This protein binds this small molecule.
Small molecule (SMILES): C=C(NCc1c(COP(=O)(O)O)cnc(C)c1O)C(=O)O

Binding-site contacts:
Ligand atom OXT contacts residue THR87 of chain 1.A at 3.4 Å (h-bond).
Ligand atom C2A contacts residue ASN86 of chain 1.A at 3.2 Å.
Ligand atom CA contacts residue SER84 of chain 1.A at 3.3 Å.
Ligand atom OP1 contacts residue GLY195 of chain 1.A at 2.8 Å (h-bond).
Ligand atom C5 contacts residue GLY243 of chain 1.A at 3.6 Å.
Ligand atom OXT contacts residue THR83 of chain 1.A at 2.9 Å (h-bond).
Ligand atom OP1 contacts residue GLY193 of chain 1.A at 2.8 Å (h-bond).
Ligand atom O contacts residue THR83 of chain 1.A at 3.0 Å (h-bond).
Ligand atom P contacts residue THR194 of chain 1.A at 3.7 Å.
Ligand atom OP2 contacts residue THR194 of chain 1.A at 3.2 Å (h-bond).
Ligand atom N contacts residue GLY243 of chain 1.A at 3.6 Å.
Ligand atom C contacts residue THR83 of chain 1.A at 3.3 Å.
Ligand atom C6 contacts residue ILE244 of chain 1.A at 3.5 Å (hydrophobic).
Ligand atom O3A contacts residue ASN86 of chain 1.A at 2.7 Å (h-bond).
Ligand atom C5A contacts residue GLY193 of chain 1.A at 3.5 Å.
Ligand atom OP2 contacts residue LYS56 of chain 1.A at 2.9 Å (salt-bridge).
Ligand atom C2A contacts residue ASP314 of chain 1.A at 3.4 Å.
Ligand atom C2A contacts residue TYR319 of chain 1.A at 3.5 Å (hydrophobic).
Ligand atom O contacts residue THR87 of chain 1.A at 3.0 Å (h-bond).
Ligand atom C2A contacts residue SER287 of chain 1.A at 3.4 Å.
Ligand atom C contacts residue SER84 of chain 1.A at 3.4 Å.
Ligand atom C contacts residue GLN159 of chain 1.A at 3.1 Å.
Ligand atom N1 contacts residue SER287 of chain 1.A at 2.9 Å (h-bond).
Ligand atom O contacts residue ASN86 of chain 1.A at 3.5 Å (h-bond).
Ligand atom O3A contacts residue SER84 of chain 1.A at 3.6 Å.
Ligand atom C contacts residue THR87 of chain 1.A at 3.4 Å.
Ligand atom C4 contacts residue GLY243 of chain 1.A at 3.5 Å.
Ligand atom C4A contacts residue GLY243 of chain 1.A at 3.5 Å.
Ligand atom N1 contacts residue PRO313 of chain 1.A at 3.1 Å.
Ligand atom C6 contacts residue PRO313 of chain 1.A at 3.6 Å (hydrophobic).
Ligand atom O contacts residue SER84 of chain 1.A at 3.5 Å (h-bond).
Ligand atom CB contacts residue GLN159 of chain 1.A at 3.5 Å.
Ligand atom CA contacts residue GLN159 of chain 1.A at 3.5 Å.
Ligand atom N contacts residue SER84 of chain 1.A at 3.3 Å (h-bond).
Ligand atom OXT contacts residue SER84 of chain 1.A at 3.3 Å (h-bond).
Ligand atom OP3 contacts residue THR197 of chain 1.A at 2.5 Å (h-bond).
Ligand atom OP1 contacts residue THR194 of chain 1.A at 3.0 Å (h-bond).
Ligand atom OXT contacts residue GLN159 of chain 1.A at 2.9 Å (h-bond).
Ligand atom C2 contacts residue SER287 of chain 1.A at 3.6 Å.
Ligand atom CB contacts residue TYR246 of chain 1.A at 3.2 Å (hydrophobic).

Sequence of chain 1.A:
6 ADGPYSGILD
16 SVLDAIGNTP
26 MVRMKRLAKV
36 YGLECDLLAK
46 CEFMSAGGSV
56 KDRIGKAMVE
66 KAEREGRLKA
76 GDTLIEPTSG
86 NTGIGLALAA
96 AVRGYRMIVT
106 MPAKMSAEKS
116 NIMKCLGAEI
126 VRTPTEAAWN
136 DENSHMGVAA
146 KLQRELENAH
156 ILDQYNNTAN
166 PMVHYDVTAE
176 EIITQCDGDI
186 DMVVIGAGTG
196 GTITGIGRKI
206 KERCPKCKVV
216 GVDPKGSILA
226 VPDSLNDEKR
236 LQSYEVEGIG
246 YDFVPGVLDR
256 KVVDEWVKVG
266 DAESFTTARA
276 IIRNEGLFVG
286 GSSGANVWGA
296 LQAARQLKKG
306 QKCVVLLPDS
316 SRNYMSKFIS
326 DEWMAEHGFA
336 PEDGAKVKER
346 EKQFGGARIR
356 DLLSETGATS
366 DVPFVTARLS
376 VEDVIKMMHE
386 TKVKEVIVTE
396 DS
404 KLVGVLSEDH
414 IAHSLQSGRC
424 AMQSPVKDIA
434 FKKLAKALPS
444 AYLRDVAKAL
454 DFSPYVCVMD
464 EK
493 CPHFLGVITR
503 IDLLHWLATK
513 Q